The small molecule below binds the protein below.
Small molecule (SMILES): Nc1nc2c(ncn2[C@@H]2O[C@H](CO[P](=O)(O)O[P](=O)(O)NP(=O)(O)O)[C@@H](O)[C@H]2O)c(=O)[nH]1

Sequence of chain 1.A:
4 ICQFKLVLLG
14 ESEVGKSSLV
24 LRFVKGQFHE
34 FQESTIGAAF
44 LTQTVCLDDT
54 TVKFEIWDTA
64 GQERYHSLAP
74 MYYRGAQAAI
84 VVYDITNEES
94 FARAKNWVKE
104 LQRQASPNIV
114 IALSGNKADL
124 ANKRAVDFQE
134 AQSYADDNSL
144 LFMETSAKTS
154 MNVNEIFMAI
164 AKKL

Binding-site contacts:
Ligand atom PG contacts residue MG1 of chain 1.B at 3.2 Å.
Ligand atom O2' contacts residue PHE31 of chain 1.A at 3.1 Å.
Ligand atom O1A contacts residue SER21 of chain 1.A at 2.7 Å (h-bond).
Ligand atom O4' contacts residue LYS120 of chain 1.A at 3.2 Å (salt-bridge).
Ligand atom O6 contacts residue LYS151 of chain 1.A at 3.4 Å (salt-bridge).
Ligand atom O3G contacts residue SER15 of chain 1.A at 3.4 Å.
Ligand atom O6 contacts residue LYS120 of chain 1.A at 3.4 Å.
Ligand atom O2' contacts residue HIS32 of chain 1.A at 2.8 Å (h-bond).
Ligand atom PB contacts residue MG1 of chain 1.B at 3.3 Å.
Ligand atom N1 contacts residue ASP122 of chain 1.A at 2.8 Å (salt-bridge).
Ligand atom PB contacts residue LYS19 of chain 1.A at 3.6 Å.
Ligand atom O2B contacts residue SER20 of chain 1.A at 3.0 Å (h-bond).
Ligand atom O6 contacts residue SER149 of chain 1.A at 3.4 Å.
Ligand atom O1A contacts residue GLY18 of chain 1.A at 3.4 Å.
Ligand atom O6 contacts residue ASP122 of chain 1.A at 3.5 Å (salt-bridge).
Ligand atom O2G contacts residue THR38 of chain 1.A at 2.8 Å (h-bond).
Ligand atom O1B contacts residue LYS19 of chain 1.A at 2.8 Å (salt-bridge).
Ligand atom N3B contacts residue GLU16 of chain 1.A at 3.0 Å (salt-bridge).
Ligand atom C6 contacts residue ASP122 of chain 1.A at 3.6 Å.
Ligand atom O3' contacts residue GLU33 of chain 1.A at 2.7 Å (salt-bridge).
Ligand atom C8 contacts residue SER21 of chain 1.A at 3.3 Å.
Ligand atom O3G contacts residue GLY64 of chain 1.A at 2.9 Å (h-bond).
Ligand atom O1G contacts residue SER37 of chain 1.A at 2.5 Å (h-bond).
Ligand atom O1B contacts residue VAL17 of chain 1.A at 3.4 Å (h-bond).
Ligand atom O6 contacts residue ALA150 of chain 1.A at 2.9 Å (h-bond).
Ligand atom O1A contacts residue SER20 of chain 1.A at 3.4 Å (h-bond).
Ligand atom O2G contacts residue MG1 of chain 1.B at 2.0 Å.
Ligand atom O6 contacts residue ASN119 of chain 1.A at 3.5 Å (h-bond).
Ligand atom O1B contacts residue GLU16 of chain 1.A at 3.6 Å (salt-bridge).
Ligand atom O2B contacts residue MG1 of chain 1.B at 2.0 Å.
Ligand atom N3B contacts residue MG1 of chain 1.B at 3.5 Å.
Ligand atom O1G contacts residue SER15 of chain 1.A at 2.6 Å (h-bond).
Ligand atom O2A contacts residue GLN35 of chain 1.A at 3.4 Å.
Ligand atom O2' contacts residue GLU33 of chain 1.A at 3.2 Å (salt-bridge).
Ligand atom O3A contacts residue GLY18 of chain 1.A at 3.2 Å (h-bond).
Ligand atom O3G contacts residue LYS19 of chain 1.A at 2.6 Å (salt-bridge).
Ligand atom N2 contacts residue ASP122 of chain 1.A at 2.8 Å (salt-bridge).
Ligand atom O1B contacts residue GLY18 of chain 1.A at 3.0 Å (h-bond).
Ligand atom N1 contacts residue LYS151 of chain 1.A at 3.5 Å.
Ligand atom N7 contacts residue ASN119 of chain 1.A at 3.1 Å (h-bond).